Sequence of chain 1.B:
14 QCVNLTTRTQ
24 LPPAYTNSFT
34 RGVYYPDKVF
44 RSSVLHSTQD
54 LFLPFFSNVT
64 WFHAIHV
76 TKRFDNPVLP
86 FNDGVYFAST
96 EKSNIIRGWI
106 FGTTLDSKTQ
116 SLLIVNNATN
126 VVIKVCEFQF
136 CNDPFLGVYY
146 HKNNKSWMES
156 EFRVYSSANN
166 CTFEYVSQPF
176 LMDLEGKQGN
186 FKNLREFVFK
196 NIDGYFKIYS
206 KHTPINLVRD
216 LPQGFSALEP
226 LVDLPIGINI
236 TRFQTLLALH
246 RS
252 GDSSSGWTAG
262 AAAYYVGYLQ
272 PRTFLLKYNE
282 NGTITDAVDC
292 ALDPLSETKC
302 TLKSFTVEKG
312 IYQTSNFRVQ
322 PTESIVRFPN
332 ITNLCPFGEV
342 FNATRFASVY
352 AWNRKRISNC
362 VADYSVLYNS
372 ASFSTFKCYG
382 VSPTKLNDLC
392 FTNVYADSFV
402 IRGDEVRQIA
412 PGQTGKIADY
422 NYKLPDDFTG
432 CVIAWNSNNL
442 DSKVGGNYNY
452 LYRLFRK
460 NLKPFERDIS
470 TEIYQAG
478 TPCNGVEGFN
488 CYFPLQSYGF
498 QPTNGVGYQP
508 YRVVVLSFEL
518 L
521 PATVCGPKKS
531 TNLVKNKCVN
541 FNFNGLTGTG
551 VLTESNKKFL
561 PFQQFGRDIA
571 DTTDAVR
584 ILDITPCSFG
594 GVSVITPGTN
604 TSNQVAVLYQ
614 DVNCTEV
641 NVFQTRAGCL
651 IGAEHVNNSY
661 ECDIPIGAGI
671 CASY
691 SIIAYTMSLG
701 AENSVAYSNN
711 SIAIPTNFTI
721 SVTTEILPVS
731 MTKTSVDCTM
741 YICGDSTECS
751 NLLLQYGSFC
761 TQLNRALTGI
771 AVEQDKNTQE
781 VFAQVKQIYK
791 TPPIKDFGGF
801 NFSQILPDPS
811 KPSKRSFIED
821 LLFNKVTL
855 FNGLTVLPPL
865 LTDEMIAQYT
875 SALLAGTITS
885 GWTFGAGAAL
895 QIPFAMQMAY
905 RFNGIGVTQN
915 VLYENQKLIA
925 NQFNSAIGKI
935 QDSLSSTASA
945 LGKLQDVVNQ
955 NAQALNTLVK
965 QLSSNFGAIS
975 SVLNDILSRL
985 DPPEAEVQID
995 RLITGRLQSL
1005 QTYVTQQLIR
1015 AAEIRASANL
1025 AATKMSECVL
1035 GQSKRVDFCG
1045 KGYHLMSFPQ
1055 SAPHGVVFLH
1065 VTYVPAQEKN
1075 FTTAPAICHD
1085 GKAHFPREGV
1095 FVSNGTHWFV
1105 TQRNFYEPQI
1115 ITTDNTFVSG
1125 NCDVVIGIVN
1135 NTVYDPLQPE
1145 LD

This protein binds this small molecule.
Small molecule (SMILES): CC(=O)N[C@@H]1[C@@H](O)[C@H](O)[C@@H](CO)O[C@H]1O

Binding-site contacts:
Ligand atom N2 contacts residue ASN603 of chain 1.B at 2.9 Å (h-bond).
Ligand atom O6 contacts residue ASN603 of chain 1.B at 4.2 Å.
Ligand atom C7 contacts residue ASN603 of chain 1.B at 3.3 Å.
Ligand atom C3 contacts residue ASN603 of chain 1.B at 3.8 Å.
Ligand atom C8 contacts residue THR604 of chain 1.B at 3.5 Å.
Ligand atom C5 contacts residue ASN603 of chain 1.B at 3.7 Å.
Ligand atom C4 contacts residue ASN603 of chain 1.B at 4.2 Å.
Ligand atom O7 contacts residue THR604 of chain 1.B at 3.5 Å.
Ligand atom O5 contacts residue ASN603 of chain 1.B at 2.4 Å (h-bond).
Ligand atom C7 contacts residue THR604 of chain 1.B at 4.0 Å.
Ligand atom C1 contacts residue ASN603 of chain 1.B at 1.4 Å.
Ligand atom C8 contacts residue ASN603 of chain 1.B at 4.4 Å.
Ligand atom C2 contacts residue ASN603 of chain 1.B at 2.5 Å.
Ligand atom O7 contacts residue ASN603 of chain 1.B at 3.1 Å (h-bond).